Sequence of chain 3.B:
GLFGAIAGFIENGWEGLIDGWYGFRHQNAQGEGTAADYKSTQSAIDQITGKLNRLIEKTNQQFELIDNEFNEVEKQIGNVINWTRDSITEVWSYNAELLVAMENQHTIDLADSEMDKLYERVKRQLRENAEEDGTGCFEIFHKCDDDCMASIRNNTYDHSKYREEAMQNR

This small molecule binds to this protein.
Small molecule (SMILES): CC(=O)N[C@H]1[C@H](O[C@H]2[C@H](O)[C@@H](NC(C)=O)CO[C@@H]2CO)O[C@H](CO)[C@@H](O)[C@@H]1O

Binding-site contacts:
Ligand atom C2 contacts residue GLU72 of chain 3.B at 4.4 Å.
Ligand atom N2 contacts residue ASN82 of chain 3.B at 3.1 Å (h-bond).
Ligand atom C8 contacts residue ARG291 of chain 3.A at 3.6 Å.
Ligand atom C7 contacts residue LYS75 of chain 3.B at 3.9 Å.
Ligand atom C8 contacts residue GLU72 of chain 3.B at 3.3 Å.
Ligand atom C1 contacts residue ASN82 of chain 3.B at 1.4 Å.
Ligand atom C8 contacts residue GLY78 of chain 3.B at 4.2 Å.
Ligand atom O6 contacts residue ARG291 of chain 3.A at 4.3 Å.
Ligand atom O7 contacts residue ASN82 of chain 3.B at 4.3 Å.
Ligand atom O3 contacts residue GLU72 of chain 3.B at 3.4 Å (salt-bridge).
Ligand atom N2 contacts residue GLU72 of chain 3.B at 3.5 Å (salt-bridge).
Ligand atom C3 contacts residue ASN82 of chain 3.B at 3.9 Å.
Ligand atom O7 contacts residue GLU72 of chain 3.B at 4.1 Å.
Ligand atom C8 contacts residue LYS75 of chain 3.B at 3.4 Å.
Ligand atom C8 contacts residue GLU69 of chain 3.B at 3.8 Å.
Ligand atom O6 contacts residue ARG85 of chain 3.B at 4.4 Å.
Ligand atom O7 contacts residue LYS75 of chain 3.B at 3.8 Å.
Ligand atom C7 contacts residue GLU69 of chain 3.B at 4.5 Å.
Ligand atom C7 contacts residue ASN79 of chain 3.B at 3.5 Å.
Ligand atom O7 contacts residue ASN79 of chain 3.B at 3.3 Å (h-bond).
Ligand atom C8 contacts residue ASN79 of chain 3.B at 3.5 Å.
Ligand atom N2 contacts residue ASN79 of chain 3.B at 4.4 Å.
Ligand atom C3 contacts residue GLU72 of chain 3.B at 4.0 Å.
Ligand atom O7 contacts residue GLU69 of chain 3.B at 4.2 Å.
Ligand atom C4 contacts residue ASN82 of chain 3.B at 4.3 Å.
Ligand atom C7 contacts residue GLU72 of chain 3.B at 3.4 Å.
Ligand atom C2 contacts residue ASN82 of chain 3.B at 2.6 Å.
Ligand atom C5 contacts residue ASN82 of chain 3.B at 3.6 Å.
Ligand atom C7 contacts residue ASN82 of chain 3.B at 3.9 Å.
Ligand atom O5 contacts residue ASN82 of chain 3.B at 2.3 Å (h-bond).

Sequence of chain 3.A:
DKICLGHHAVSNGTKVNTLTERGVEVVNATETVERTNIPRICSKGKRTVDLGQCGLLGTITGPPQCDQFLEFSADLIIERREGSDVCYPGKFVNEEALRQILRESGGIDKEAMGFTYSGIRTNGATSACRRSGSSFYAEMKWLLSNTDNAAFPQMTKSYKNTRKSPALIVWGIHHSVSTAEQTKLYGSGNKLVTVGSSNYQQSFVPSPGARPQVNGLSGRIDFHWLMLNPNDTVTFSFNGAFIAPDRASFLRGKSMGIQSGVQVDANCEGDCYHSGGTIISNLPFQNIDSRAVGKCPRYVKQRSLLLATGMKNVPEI